Binding-site contacts:
Ligand atom C5 contacts residue ASN266 of chain 1.A at 3.6 Å.
Ligand atom C7 contacts residue ASN266 of chain 1.A at 2.9 Å.
Ligand atom O6 contacts residue GLN214 of chain 1.A at 3.7 Å.
Ligand atom O7 contacts residue ASN266 of chain 1.A at 2.8 Å (h-bond).
Ligand atom O3 contacts residue GLN214 of chain 1.A at 2.9 Å (h-bond).
Ligand atom C7 contacts residue ALA213 of chain 1.A at 4.0 Å (hydrophobic).
Ligand atom C8 contacts residue SER263 of chain 1.A at 3.2 Å.
Ligand atom O6 contacts residue PHE217 of chain 1.A at 3.8 Å.
Ligand atom C8 contacts residue ALA213 of chain 1.A at 3.5 Å (hydrophobic).
Ligand atom C6 contacts residue PHE217 of chain 1.A at 3.4 Å (hydrophobic).
Ligand atom N2 contacts residue SER263 of chain 1.A at 3.0 Å (h-bond).
Ligand atom O5 contacts residue ASN266 of chain 1.A at 2.4 Å (h-bond).
Ligand atom O6 contacts residue MET252 of chain 1.A at 3.3 Å.
Ligand atom N2 contacts residue ASN266 of chain 1.A at 2.9 Å (h-bond).
Ligand atom C2 contacts residue PHE217 of chain 1.A at 4.0 Å (hydrophobic).
Ligand atom N2 contacts residue ALA213 of chain 1.A at 4.0 Å.
Ligand atom C5 contacts residue TYR254 of chain 1.A at 3.9 Å (hydrophobic).
Ligand atom N2 contacts residue PHE217 of chain 1.A at 3.4 Å.
Ligand atom C1 contacts residue GLN214 of chain 1.A at 3.7 Å.
Ligand atom C8 contacts residue TYR265 of chain 1.A at 3.9 Å (hydrophobic).
Ligand atom C8 contacts residue LEU264 of chain 1.A at 3.4 Å (hydrophobic).
Ligand atom C3 contacts residue ASN266 of chain 1.A at 3.8 Å.
Ligand atom C3 contacts residue PHE217 of chain 1.A at 4.0 Å (hydrophobic).
Ligand atom O6 contacts residue TYR254 of chain 1.A at 3.3 Å (h-bond).
Ligand atom C7 contacts residue SER263 of chain 1.A at 3.6 Å.
Ligand atom O4 contacts residue GLN214 of chain 1.A at 3.5 Å (h-bond).
Ligand atom O5 contacts residue TYR254 of chain 1.A at 3.8 Å.
Ligand atom C8 contacts residue PHE217 of chain 1.A at 3.7 Å (hydrophobic).
Ligand atom O5 contacts residue GLN214 of chain 1.A at 3.2 Å (h-bond).
Ligand atom C2 contacts residue SER263 of chain 1.A at 4.0 Å.
Ligand atom O4 contacts residue GLN214 of chain 1.A at 3.9 Å.
Ligand atom C6 contacts residue TYR254 of chain 1.A at 3.3 Å (hydrophobic).
Ligand atom O3 contacts residue ALA213 of chain 1.A at 3.9 Å.
Ligand atom C8 contacts residue ASN266 of chain 1.A at 3.9 Å.
Ligand atom O2 contacts residue GLN214 of chain 1.A at 3.1 Å (h-bond).
Ligand atom C3 contacts residue GLN214 of chain 1.A at 3.5 Å.
Ligand atom O6 contacts residue GLN214 of chain 1.A at 3.6 Å.
Ligand atom C2 contacts residue GLN214 of chain 1.A at 4.0 Å.
Ligand atom C2 contacts residue ASN266 of chain 1.A at 2.5 Å.
Ligand atom C1 contacts residue ASN266 of chain 1.A at 1.5 Å.

Sequence of chain 1.A:
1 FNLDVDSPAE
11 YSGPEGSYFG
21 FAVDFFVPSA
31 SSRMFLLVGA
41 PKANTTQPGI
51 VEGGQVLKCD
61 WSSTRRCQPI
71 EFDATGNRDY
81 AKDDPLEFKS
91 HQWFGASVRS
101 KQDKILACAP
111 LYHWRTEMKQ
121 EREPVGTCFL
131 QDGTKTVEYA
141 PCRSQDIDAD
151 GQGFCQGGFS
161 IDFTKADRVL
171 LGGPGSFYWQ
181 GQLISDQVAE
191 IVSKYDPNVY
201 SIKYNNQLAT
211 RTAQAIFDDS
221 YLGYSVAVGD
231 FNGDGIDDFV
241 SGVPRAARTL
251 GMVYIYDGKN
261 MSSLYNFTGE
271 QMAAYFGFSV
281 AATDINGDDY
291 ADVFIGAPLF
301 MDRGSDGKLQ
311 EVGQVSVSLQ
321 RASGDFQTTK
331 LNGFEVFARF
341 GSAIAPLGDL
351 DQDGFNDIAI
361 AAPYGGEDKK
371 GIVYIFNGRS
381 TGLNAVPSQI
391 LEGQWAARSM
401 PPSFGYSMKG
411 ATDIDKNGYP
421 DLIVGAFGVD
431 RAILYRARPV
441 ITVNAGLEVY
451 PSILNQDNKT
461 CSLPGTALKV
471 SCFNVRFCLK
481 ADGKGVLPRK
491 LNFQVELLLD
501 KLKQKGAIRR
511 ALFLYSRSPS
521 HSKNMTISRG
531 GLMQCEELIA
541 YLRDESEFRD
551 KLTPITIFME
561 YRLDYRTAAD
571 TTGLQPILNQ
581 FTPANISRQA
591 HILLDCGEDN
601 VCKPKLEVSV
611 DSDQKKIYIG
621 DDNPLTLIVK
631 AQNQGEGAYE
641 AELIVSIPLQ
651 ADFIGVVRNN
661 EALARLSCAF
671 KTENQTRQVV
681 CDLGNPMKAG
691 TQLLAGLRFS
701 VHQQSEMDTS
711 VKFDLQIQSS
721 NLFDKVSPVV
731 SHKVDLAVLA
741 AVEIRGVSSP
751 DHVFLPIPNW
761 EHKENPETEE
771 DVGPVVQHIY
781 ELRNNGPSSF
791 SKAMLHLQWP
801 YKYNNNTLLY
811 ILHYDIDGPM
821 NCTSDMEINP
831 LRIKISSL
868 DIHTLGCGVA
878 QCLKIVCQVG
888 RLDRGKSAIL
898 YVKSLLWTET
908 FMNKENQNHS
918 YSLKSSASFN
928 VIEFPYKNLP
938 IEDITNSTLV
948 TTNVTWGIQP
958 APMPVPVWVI

A protein and the small-molecule ligand that binds it are described below.
Small molecule (SMILES): CC(=O)N[C@H]1[C@H](O[C@H]2[C@H](O)[C@@H](NC(C)=O)CO[C@@H]2CO)O[C@H](CO)[C@@H](O[C@@H]2O[C@H](CO[C@H]3O[C@H](CO)[C@@H](O[C@H]4O[C@H](CO)[C@@H](O)[C@H](O)[C@@H]4O)[C@H](O)[C@@H]3O)[C@@H](O)[C@H](O[C@H]3O[C@H](CO)[C@@H](O)[C@H](O)[C@@H]3O)[C@@H]2O)[C@@H]1O